Sequence of chain 2.A:
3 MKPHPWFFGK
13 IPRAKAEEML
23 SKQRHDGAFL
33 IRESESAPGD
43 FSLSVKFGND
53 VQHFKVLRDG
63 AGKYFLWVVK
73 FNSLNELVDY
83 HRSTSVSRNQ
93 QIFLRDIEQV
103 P

Binding-site contacts:
Ligand atom C16 contacts residue GLN54 of chain 2.A at 3.8 Å.
Ligand atom O3 contacts residue SER36 of chain 2.A at 3.6 Å (h-bond).
Ligand atom C19 contacts residue TRP69 of chain 2.A at 3.5 Å (hydrophobic).
Ligand atom P1 contacts residue SER38 of chain 2.A at 3.5 Å.
Ligand atom C7 contacts residue HIS55 of chain 2.A at 3.7 Å.
Ligand atom P1 contacts residue SER36 of chain 2.A at 3.8 Å.
Ligand atom C21 contacts residue TRP69 of chain 2.A at 3.6 Å (hydrophobic).
Ligand atom O4 contacts residue SER38 of chain 2.A at 3.8 Å.
Ligand atom C1 contacts residue LYS57 of chain 2.A at 3.7 Å.
Ligand atom O4 contacts residue SER44 of chain 2.A at 2.6 Å (h-bond).
Ligand atom C15 contacts residue PHE56 of chain 2.A at 3.6 Å (hydrophobic).
Ligand atom O11 contacts residue LYS57 of chain 2.A at 2.9 Å (salt-bridge).
Ligand atom O11 contacts residue PHE56 of chain 2.A at 3.4 Å.
Ligand atom N4 contacts residue LEU68 of chain 2.A at 2.9 Å (h-bond).
Ligand atom O4 contacts residue ARG34 of chain 2.A at 3.6 Å.
Ligand atom C3 contacts residue ARG15 of chain 2.A at 3.6 Å.
Ligand atom O1 contacts residue ARG15 of chain 2.A at 3.9 Å.
Ligand atom C22 contacts residue LYS57 of chain 2.A at 3.7 Å.
Ligand atom C6 contacts residue LYS57 of chain 2.A at 3.3 Å.
Ligand atom C17 contacts residue PHE56 of chain 2.A at 3.5 Å (hydrophobic).
Ligand atom C5 contacts residue LYS57 of chain 2.A at 3.6 Å.
Ligand atom O3 contacts residue SER38 of chain 2.A at 2.7 Å (h-bond).
Ligand atom C9 contacts residue HIS55 of chain 2.A at 3.6 Å.
Ligand atom O8 contacts residue TRP69 of chain 2.A at 3.6 Å.
Ligand atom C7 contacts residue LYS57 of chain 2.A at 3.6 Å.
Ligand atom P1 contacts residue ARG15 of chain 2.A at 3.8 Å.
Ligand atom C21 contacts residue LEU68 of chain 2.A at 3.6 Å (hydrophobic).
Ligand atom O1 contacts residue SER38 of chain 2.A at 3.4 Å (h-bond).
Ligand atom O2 contacts residue ARG15 of chain 2.A at 2.8 Å (salt-bridge).
Ligand atom C16 contacts residue HIS55 of chain 2.A at 3.5 Å.
Ligand atom C2 contacts residue ARG15 of chain 2.A at 3.4 Å.
Ligand atom O7 contacts residue ARG15 of chain 2.A at 2.9 Å (salt-bridge).
Ligand atom C15 contacts residue HIS55 of chain 2.A at 3.8 Å.
Ligand atom C12 contacts residue ARG15 of chain 2.A at 3.5 Å.
Ligand atom C8 contacts residue HIS55 of chain 2.A at 3.3 Å.
Ligand atom N2 contacts residue HIS55 of chain 2.A at 2.9 Å (h-bond).
Ligand atom C22 contacts residue LEU68 of chain 2.A at 3.8 Å (hydrophobic).
Ligand atom O2 contacts residue ARG34 of chain 2.A at 2.7 Å (salt-bridge).
Ligand atom O4 contacts residue SER36 of chain 2.A at 2.7 Å (h-bond).
Ligand atom N4 contacts residue LYS57 of chain 2.A at 2.8 Å (salt-bridge).

The small molecule below binds the protein below.
Small molecule (SMILES): CC[C@H](C)[C@H](NC(=O)[C@H](CC(=O)NC)Cc1ccc(OP(=O)(O)O)cc1)C(=O)N[C@@H](CC(N)=O)C(N)=O